Binding-site contacts:
Ligand atom C7 contacts residue TYR145 of chain 44.A at 3.9 Å (hydrophobic).
Ligand atom O4 contacts residue TYR250 of chain 43.A at 3.0 Å.
Ligand atom O9 contacts residue TYR145 of chain 44.A at 4.3 Å.
Ligand atom C11 contacts residue ARG143 of chain 44.A at 3.9 Å.
Ligand atom O1B contacts residue ALA146 of chain 44.A at 4.3 Å.
Ligand atom O1B contacts residue PRO252 of chain 43.A at 3.4 Å.
Ligand atom C4 contacts residue TYR250 of chain 43.A at 4.3 Å (hydrophobic).
Ligand atom C6 contacts residue TYR145 of chain 44.A at 3.4 Å (hydrophobic).
Ligand atom O10 contacts residue ASN96 of chain 43.A at 4.3 Å.
Ligand atom N5 contacts residue TYR250 of chain 43.A at 3.9 Å.
Ligand atom O4 contacts residue ASN251 of chain 43.A at 4.3 Å.
Ligand atom C1 contacts residue SER147 of chain 44.A at 3.6 Å.
Ligand atom O4 contacts residue TYR145 of chain 44.A at 4.1 Å.
Ligand atom O1B contacts residue SER147 of chain 44.A at 2.6 Å (h-bond).
Ligand atom C6 contacts residue ALA146 of chain 44.A at 4.3 Å (hydrophobic).
Ligand atom C10 contacts residue TYR145 of chain 44.A at 3.6 Å (hydrophobic).
Ligand atom O10 contacts residue TYR250 of chain 43.A at 2.3 Å (h-bond).
Ligand atom C9 contacts residue TYR145 of chain 44.A at 4.2 Å (hydrophobic).
Ligand atom C5 contacts residue TYR145 of chain 44.A at 3.4 Å (hydrophobic).
Ligand atom C4 contacts residue PRO252 of chain 43.A at 4.3 Å (hydrophobic).
Ligand atom C11 contacts residue TYR250 of chain 43.A at 3.1 Å (hydrophobic).
Ligand atom O4 contacts residue PRO252 of chain 43.A at 4.0 Å.
Ligand atom C11 contacts residue TYR145 of chain 44.A at 3.8 Å (hydrophobic).
Ligand atom C1 contacts residue ALA146 of chain 44.A at 4.0 Å (hydrophobic).
Ligand atom C4 contacts residue TYR145 of chain 44.A at 3.6 Å (hydrophobic).
Ligand atom C8 contacts residue ALA146 of chain 44.A at 4.4 Å (hydrophobic).
Ligand atom C1 contacts residue PRO252 of chain 43.A at 4.1 Å (hydrophobic).
Ligand atom O1A contacts residue ASN148 of chain 44.A at 4.5 Å.
Ligand atom C10 contacts residue TYR250 of chain 43.A at 2.9 Å (hydrophobic).
Ligand atom O1A contacts residue ALA146 of chain 44.A at 3.2 Å.
Ligand atom O1A contacts residue SER147 of chain 44.A at 3.1 Å (h-bond).
Ligand atom C3 contacts residue PRO252 of chain 43.A at 4.3 Å (hydrophobic).
Ligand atom N5 contacts residue TYR145 of chain 44.A at 2.6 Å (h-bond).
Ligand atom O8 contacts residue ALA146 of chain 44.A at 3.4 Å.

The small molecule below binds the protein below.
Small molecule (SMILES): CCCCO[C@]1(C(=O)O)C[C@H](O)[C@@H](NC(C)=O)[C@H]([C@H](O)[C@H](O)CO)O1

Sequence of chain 43.A:
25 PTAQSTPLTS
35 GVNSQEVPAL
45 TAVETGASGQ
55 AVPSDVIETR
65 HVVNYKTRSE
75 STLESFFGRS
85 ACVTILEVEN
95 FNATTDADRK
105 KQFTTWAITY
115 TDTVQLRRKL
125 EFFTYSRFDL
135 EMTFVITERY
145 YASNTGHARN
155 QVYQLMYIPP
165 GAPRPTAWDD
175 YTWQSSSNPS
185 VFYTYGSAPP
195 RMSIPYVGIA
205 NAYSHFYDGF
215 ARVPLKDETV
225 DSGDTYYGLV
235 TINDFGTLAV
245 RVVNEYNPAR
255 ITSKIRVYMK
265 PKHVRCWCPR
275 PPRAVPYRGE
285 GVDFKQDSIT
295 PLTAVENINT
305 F

Sequence of chain 44.A:
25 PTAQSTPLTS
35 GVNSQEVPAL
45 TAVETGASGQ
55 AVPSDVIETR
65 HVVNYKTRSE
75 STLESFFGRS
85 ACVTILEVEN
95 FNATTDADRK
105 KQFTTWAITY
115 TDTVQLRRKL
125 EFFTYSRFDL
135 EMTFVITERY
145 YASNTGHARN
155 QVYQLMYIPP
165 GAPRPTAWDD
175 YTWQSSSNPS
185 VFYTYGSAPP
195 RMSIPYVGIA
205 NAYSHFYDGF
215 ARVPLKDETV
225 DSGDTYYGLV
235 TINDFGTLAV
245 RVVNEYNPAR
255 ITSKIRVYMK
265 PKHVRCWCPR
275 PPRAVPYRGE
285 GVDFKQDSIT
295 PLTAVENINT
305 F